The small molecule below binds the protein below.
Small molecule (SMILES): CC(=O)N[C@@H]1[C@@H](O)[C@H](O)[C@@H](CO)O[C@H]1O

Binding-site contacts:
Ligand atom O5 contacts residue SER89 of chain 1.Q at 4.1 Å.
Ligand atom C3 contacts residue ASN87 of chain 1.Q at 3.7 Å.
Ligand atom C5 contacts residue SER89 of chain 1.Q at 4.3 Å.
Ligand atom O6 contacts residue LEU151 of chain 1.Q at 3.4 Å.
Ligand atom O7 contacts residue ASN87 of chain 1.Q at 3.9 Å.
Ligand atom C7 contacts residue ASN87 of chain 1.Q at 3.6 Å.
Ligand atom C1 contacts residue ASN87 of chain 1.Q at 1.4 Å.
Ligand atom O4 contacts residue LEU151 of chain 1.Q at 3.7 Å.
Ligand atom C2 contacts residue ASN87 of chain 1.Q at 2.4 Å.
Ligand atom C6 contacts residue LEU151 of chain 1.Q at 3.8 Å (hydrophobic).
Ligand atom C5 contacts residue ASN87 of chain 1.Q at 3.7 Å.
Ligand atom O5 contacts residue SER79 of chain 1.Q at 4.4 Å.
Ligand atom O5 contacts residue ASN87 of chain 1.Q at 2.3 Å (h-bond).
Ligand atom C4 contacts residue ASN87 of chain 1.Q at 4.2 Å.
Ligand atom O7 contacts residue ASP85 of chain 1.Q at 4.3 Å.
Ligand atom C5 contacts residue LEU151 of chain 1.Q at 4.1 Å (hydrophobic).
Ligand atom N2 contacts residue ASN87 of chain 1.Q at 2.9 Å (h-bond).
Ligand atom C1 contacts residue SER89 of chain 1.Q at 4.5 Å.
Ligand atom C4 contacts residue LEU151 of chain 1.Q at 4.4 Å (hydrophobic).

Sequence of chain 1.Q:
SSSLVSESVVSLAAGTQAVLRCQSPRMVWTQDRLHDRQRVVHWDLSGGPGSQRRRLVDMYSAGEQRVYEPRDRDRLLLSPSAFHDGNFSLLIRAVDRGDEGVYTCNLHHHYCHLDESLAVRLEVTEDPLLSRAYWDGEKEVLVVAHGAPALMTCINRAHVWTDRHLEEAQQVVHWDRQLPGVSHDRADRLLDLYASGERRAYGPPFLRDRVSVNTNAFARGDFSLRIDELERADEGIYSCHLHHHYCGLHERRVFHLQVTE